Binding-site contacts:
Ligand atom O7 contacts residue GLY514 of chain 1.B at 4.2 Å.
Ligand atom C7 contacts residue GLY514 of chain 1.B at 4.4 Å.
Ligand atom C7 contacts residue ASN515 of chain 1.B at 3.6 Å.
Ligand atom O7 contacts residue ASN515 of chain 1.B at 3.7 Å.
Ligand atom O5 contacts residue ASN539 of chain 1.B at 3.3 Å (h-bond).
Ligand atom C3 contacts residue ASN515 of chain 1.B at 3.9 Å.
Ligand atom C8 contacts residue ASN515 of chain 1.B at 4.2 Å.
Ligand atom O5 contacts residue ASN515 of chain 1.B at 2.3 Å (h-bond).
Ligand atom C8 contacts residue GLY514 of chain 1.B at 3.8 Å.
Ligand atom C1 contacts residue ASN515 of chain 1.B at 1.4 Å.
Ligand atom C6 contacts residue ASN539 of chain 1.B at 3.4 Å.
Ligand atom C5 contacts residue ASN515 of chain 1.B at 3.6 Å.
Ligand atom N2 contacts residue ASN515 of chain 1.B at 3.1 Å (h-bond).
Ligand atom C2 contacts residue ASN515 of chain 1.B at 2.7 Å.
Ligand atom C8 contacts residue VAL513 of chain 1.B at 3.5 Å (hydrophobic).
Ligand atom C8 contacts residue TYR541 of chain 1.B at 3.6 Å (hydrophobic).
Ligand atom C4 contacts residue ASN515 of chain 1.B at 4.3 Å.
Ligand atom C5 contacts residue ASN539 of chain 1.B at 3.5 Å.
Ligand atom C1 contacts residue ASN539 of chain 1.B at 3.5 Å.

Sequence of chain 1.B:
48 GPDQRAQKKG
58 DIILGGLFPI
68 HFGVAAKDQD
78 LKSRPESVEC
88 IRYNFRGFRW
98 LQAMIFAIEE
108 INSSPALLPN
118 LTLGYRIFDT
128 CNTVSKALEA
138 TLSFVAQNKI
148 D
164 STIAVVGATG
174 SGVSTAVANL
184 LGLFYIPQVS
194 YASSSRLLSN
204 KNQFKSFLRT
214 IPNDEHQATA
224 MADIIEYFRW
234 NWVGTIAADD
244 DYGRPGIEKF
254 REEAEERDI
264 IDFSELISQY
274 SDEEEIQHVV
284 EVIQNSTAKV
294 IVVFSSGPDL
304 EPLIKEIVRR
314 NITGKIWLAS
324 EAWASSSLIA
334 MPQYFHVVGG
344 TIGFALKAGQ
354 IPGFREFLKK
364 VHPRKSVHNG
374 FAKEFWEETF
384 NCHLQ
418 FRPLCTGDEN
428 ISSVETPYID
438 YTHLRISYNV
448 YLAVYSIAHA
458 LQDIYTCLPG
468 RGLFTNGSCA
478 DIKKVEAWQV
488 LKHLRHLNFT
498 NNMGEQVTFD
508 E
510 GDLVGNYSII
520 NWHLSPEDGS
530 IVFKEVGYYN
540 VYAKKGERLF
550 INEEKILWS

The small molecule below binds the protein below.
Small molecule (SMILES): CC(=O)N[C@@H]1[C@@H](O)[C@H](O)[C@@H](CO)O[C@H]1O